A protein and the small-molecule ligand that binds it are described below.
Small molecule (SMILES): CC(=O)N[C@@H]1[C@@H](O)[C@H](O)[C@@H](CO)O[C@H]1O

Binding-site contacts:
Ligand atom C2 contacts residue ASN286 of chain 1.C at 2.3 Å.
Ligand atom C7 contacts residue ASN286 of chain 1.C at 3.2 Å.
Ligand atom O6 contacts residue ARG561 of chain 1.C at 3.6 Å (salt-bridge).
Ligand atom C1 contacts residue ASN286 of chain 1.C at 1.4 Å.
Ligand atom C6 contacts residue ILE284 of chain 1.C at 4.3 Å (hydrophobic).
Ligand atom C8 contacts residue TYR287 of chain 1.C at 4.0 Å (hydrophobic).
Ligand atom N2 contacts residue ASN286 of chain 1.C at 3.0 Å (h-bond).
Ligand atom O5 contacts residue ASN286 of chain 1.C at 2.4 Å (h-bond).
Ligand atom C8 contacts residue ASN286 of chain 1.C at 4.0 Å.
Ligand atom O5 contacts residue ILE284 of chain 1.C at 3.7 Å.
Ligand atom C7 contacts residue SER314 of chain 1.C at 3.8 Å.
Ligand atom C4 contacts residue ASN286 of chain 1.C at 4.2 Å.
Ligand atom C3 contacts residue ASN286 of chain 1.C at 3.7 Å.
Ligand atom O7 contacts residue THR315 of chain 1.C at 3.6 Å.
Ligand atom C8 contacts residue MET313 of chain 1.C at 4.3 Å (hydrophobic).
Ligand atom O7 contacts residue SER314 of chain 1.C at 3.0 Å (h-bond).
Ligand atom C5 contacts residue ASN286 of chain 1.C at 3.7 Å.
Ligand atom O3 contacts residue ASN286 of chain 1.C at 4.4 Å.
Ligand atom C8 contacts residue SER314 of chain 1.C at 4.4 Å.
Ligand atom C6 contacts residue ARG561 of chain 1.C at 4.3 Å.
Ligand atom C1 contacts residue ILE284 of chain 1.C at 4.0 Å (hydrophobic).
Ligand atom O7 contacts residue ASN286 of chain 1.C at 3.5 Å (h-bond).
Ligand atom C5 contacts residue ILE284 of chain 1.C at 4.2 Å (hydrophobic).

Sequence of chain 1.C:
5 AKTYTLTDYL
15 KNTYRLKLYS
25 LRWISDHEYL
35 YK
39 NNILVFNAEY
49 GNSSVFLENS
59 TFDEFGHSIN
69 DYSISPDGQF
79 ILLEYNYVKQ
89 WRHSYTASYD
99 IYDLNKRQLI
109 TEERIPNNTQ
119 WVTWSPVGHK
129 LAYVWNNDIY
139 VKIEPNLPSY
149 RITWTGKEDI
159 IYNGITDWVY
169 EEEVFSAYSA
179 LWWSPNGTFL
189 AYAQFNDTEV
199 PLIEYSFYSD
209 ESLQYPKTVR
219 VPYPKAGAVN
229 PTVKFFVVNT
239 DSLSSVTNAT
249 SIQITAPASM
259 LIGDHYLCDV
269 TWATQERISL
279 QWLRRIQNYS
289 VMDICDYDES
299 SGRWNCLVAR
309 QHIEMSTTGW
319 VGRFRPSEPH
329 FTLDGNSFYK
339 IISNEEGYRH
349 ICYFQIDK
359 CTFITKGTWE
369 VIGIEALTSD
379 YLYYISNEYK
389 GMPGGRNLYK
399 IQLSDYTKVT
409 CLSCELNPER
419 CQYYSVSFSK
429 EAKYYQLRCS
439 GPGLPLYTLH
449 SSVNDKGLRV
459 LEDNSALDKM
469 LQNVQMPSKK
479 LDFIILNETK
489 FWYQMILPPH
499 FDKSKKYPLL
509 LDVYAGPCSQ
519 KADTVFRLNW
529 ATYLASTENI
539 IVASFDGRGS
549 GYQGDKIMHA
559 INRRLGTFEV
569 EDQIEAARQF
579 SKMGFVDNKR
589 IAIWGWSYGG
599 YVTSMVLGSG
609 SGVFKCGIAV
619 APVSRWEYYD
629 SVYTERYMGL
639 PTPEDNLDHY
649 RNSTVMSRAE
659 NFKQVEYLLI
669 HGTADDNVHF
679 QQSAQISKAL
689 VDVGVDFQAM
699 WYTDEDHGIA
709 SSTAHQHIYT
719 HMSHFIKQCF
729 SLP